A protein and the small-molecule ligand that binds it are described below.
Small molecule (SMILES): Nc1ccn([C@H]2CC[C@@H](CO[P](=O)(O)O[P](=O)(O)OP(=O)(O)O)O2)c(=O)n1

Sequence of chain 1.I:
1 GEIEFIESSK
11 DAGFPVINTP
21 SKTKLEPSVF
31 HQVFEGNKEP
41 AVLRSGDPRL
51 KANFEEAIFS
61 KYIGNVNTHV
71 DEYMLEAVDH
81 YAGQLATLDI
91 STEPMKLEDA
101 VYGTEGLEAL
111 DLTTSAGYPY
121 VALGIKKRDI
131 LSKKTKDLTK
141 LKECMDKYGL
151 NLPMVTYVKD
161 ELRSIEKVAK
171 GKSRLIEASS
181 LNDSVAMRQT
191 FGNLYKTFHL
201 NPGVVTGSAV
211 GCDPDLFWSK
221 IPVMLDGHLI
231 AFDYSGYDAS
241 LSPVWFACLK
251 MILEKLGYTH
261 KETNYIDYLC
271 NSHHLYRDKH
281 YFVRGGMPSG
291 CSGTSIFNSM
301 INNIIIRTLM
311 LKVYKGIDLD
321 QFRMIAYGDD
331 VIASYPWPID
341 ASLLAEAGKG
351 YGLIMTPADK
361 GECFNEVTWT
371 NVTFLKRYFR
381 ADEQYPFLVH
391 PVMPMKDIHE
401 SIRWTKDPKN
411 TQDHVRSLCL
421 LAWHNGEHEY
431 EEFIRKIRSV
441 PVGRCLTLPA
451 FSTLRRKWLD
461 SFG

Binding-site contacts:
Ligand atom O3A contacts residue ARG174 of chain 1.I at 3.0 Å (salt-bridge).
Ligand atom N4 contacts residue GLU161 of chain 1.I at 3.9 Å.
Ligand atom O2B contacts residue LYS360 of chain 1.I at 4.2 Å.
Ligand atom C2' contacts residue SER289 of chain 1.I at 4.4 Å.
Ligand atom O2B contacts residue LYS167 of chain 1.I at 4.3 Å.
Ligand atom O5' contacts residue ARG174 of chain 1.I at 3.7 Å.
Ligand atom O1B contacts residue ARG163 of chain 1.I at 3.3 Å (salt-bridge).
Ligand atom O3G contacts residue SER235 of chain 1.I at 4.1 Å.
Ligand atom O2G contacts residue ARG174 of chain 1.I at 4.3 Å.
Ligand atom C4 contacts residue ARG174 of chain 1.I at 3.5 Å.
Ligand atom PB contacts residue ARG163 of chain 1.I at 4.1 Å.
Ligand atom C3' contacts residue ASP238 of chain 1.I at 4.2 Å.
Ligand atom O3B contacts residue LYS167 of chain 1.I at 3.2 Å (salt-bridge).
Ligand atom C5' contacts residue ASP329 of chain 1.I at 3.7 Å.
Ligand atom N4 contacts residue ARG174 of chain 1.I at 3.7 Å.
Ligand atom O1G contacts residue GLY236 of chain 1.I at 3.9 Å.
Ligand atom PG contacts residue GLY236 of chain 1.I at 4.0 Å.
Ligand atom O2G contacts residue GLY236 of chain 1.I at 4.3 Å.
Ligand atom C5 contacts residue GLU161 of chain 1.I at 4.3 Å.
Ligand atom N4 contacts residue LYS159 of chain 1.I at 3.5 Å.
Ligand atom O3G contacts residue GLY236 of chain 1.I at 3.0 Å (h-bond).
Ligand atom O2A contacts residue ARG174 of chain 1.I at 2.7 Å (salt-bridge).
Ligand atom C2' contacts residue ASP238 of chain 1.I at 4.0 Å.
Ligand atom O1B contacts residue LYS167 of chain 1.I at 2.6 Å (salt-bridge).
Ligand atom N3 contacts residue ARG174 of chain 1.I at 4.4 Å.
Ligand atom PB contacts residue ARG174 of chain 1.I at 4.2 Å.
Ligand atom O1B contacts residue GOL1 of chain 1.BA at 2.6 Å (h-bond).
Ligand atom PB contacts residue GOL1 of chain 1.BA at 3.5 Å.
Ligand atom C3' contacts residue ASP329 of chain 1.I at 3.9 Å.
Ligand atom O2B contacts residue GOL1 of chain 1.BA at 3.2 Å (h-bond).
Ligand atom O1G contacts residue TYR234 of chain 1.I at 3.6 Å (h-bond).
Ligand atom C4' contacts residue ASP329 of chain 1.I at 3.3 Å.
Ligand atom O3B contacts residue ARG163 of chain 1.I at 4.1 Å.
Ligand atom PB contacts residue LYS167 of chain 1.I at 3.4 Å.
Ligand atom O3B contacts residue ARG174 of chain 1.I at 4.4 Å.
Ligand atom C5 contacts residue ARG174 of chain 1.I at 3.2 Å.
Ligand atom O3A contacts residue ARG163 of chain 1.I at 4.2 Å.
Ligand atom PA contacts residue ARG174 of chain 1.I at 3.5 Å.
Ligand atom C6 contacts residue ARG174 of chain 1.I at 3.8 Å.
Ligand atom O1B contacts residue ARG174 of chain 1.I at 4.3 Å.